Sequence of chain 57.E:
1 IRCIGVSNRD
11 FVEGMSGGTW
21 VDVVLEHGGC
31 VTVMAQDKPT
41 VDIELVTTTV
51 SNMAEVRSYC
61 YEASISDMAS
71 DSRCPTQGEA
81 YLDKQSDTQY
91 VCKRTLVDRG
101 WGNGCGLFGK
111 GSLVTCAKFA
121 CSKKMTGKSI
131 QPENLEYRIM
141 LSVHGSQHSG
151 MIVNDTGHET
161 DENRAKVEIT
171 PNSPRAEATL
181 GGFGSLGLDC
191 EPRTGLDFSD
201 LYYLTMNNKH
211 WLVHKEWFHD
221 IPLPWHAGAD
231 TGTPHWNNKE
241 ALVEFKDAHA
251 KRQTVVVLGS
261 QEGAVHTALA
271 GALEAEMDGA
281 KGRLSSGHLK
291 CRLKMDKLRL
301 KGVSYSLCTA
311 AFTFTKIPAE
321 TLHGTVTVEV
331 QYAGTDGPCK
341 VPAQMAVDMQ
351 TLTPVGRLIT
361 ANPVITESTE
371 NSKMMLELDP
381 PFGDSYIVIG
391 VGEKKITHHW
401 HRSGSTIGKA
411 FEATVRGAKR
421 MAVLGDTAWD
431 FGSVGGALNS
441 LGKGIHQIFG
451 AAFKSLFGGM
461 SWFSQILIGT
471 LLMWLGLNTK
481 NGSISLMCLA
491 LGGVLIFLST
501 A

Binding-site contacts:
Ligand atom C1 contacts residue ASN154 of chain 57.E at 3.4 Å.
Ligand atom C8 contacts residue ASN154 of chain 57.E at 3.6 Å.
Ligand atom N2 contacts residue THR156 of chain 57.E at 3.6 Å (h-bond).
Ligand atom C7 contacts residue THR156 of chain 57.E at 3.9 Å.
Ligand atom N2 contacts residue ASN154 of chain 57.E at 3.8 Å.
Ligand atom C2 contacts residue ASN154 of chain 57.E at 3.5 Å.
Ligand atom C7 contacts residue ASN154 of chain 57.E at 3.3 Å.
Ligand atom C8 contacts residue THR156 of chain 57.E at 4.0 Å.
Ligand atom O5 contacts residue ASN154 of chain 57.E at 4.0 Å.
Ligand atom C6 contacts residue MET151 of chain 57.E at 4.5 Å (hydrophobic).
Ligand atom C2 contacts residue THR156 of chain 57.E at 4.2 Å.
Ligand atom C1 contacts residue THR156 of chain 57.E at 3.6 Å.
Ligand atom O7 contacts residue ASN154 of chain 57.E at 2.6 Å (h-bond).
Ligand atom O6 contacts residue MET151 of chain 57.E at 3.4 Å.

A protein and the small-molecule ligand that binds it are described below.
Small molecule (SMILES): CC(=O)N[C@H]1[C@H](O[C@H]2[C@H](O)[C@@H](NC(C)=O)CO[C@@H]2CO)O[C@H](CO)[C@@H](O)[C@@H]1O